Binding-site contacts:
Ligand atom C11 contacts residue PRO52 of chain 1.B at 4.0 Å (hydrophobic).
Ligand atom O1 contacts residue PHE78 of chain 1.B at 3.9 Å.
Ligand atom C8 contacts residue ASN51 of chain 1.B at 3.6 Å.
Ligand atom C7 contacts residue PRO52 of chain 1.B at 3.9 Å (hydrophobic).
Ligand atom N3 contacts residue TRP86 of chain 1.B at 3.7 Å.
Ligand atom C3 contacts residue TYR102 of chain 1.B at 3.4 Å (hydrophobic).
Ligand atom O1 contacts residue TYR102 of chain 1.B at 2.7 Å (h-bond).
Ligand atom N4 contacts residue ASN51 of chain 1.B at 3.4 Å.
Ligand atom O1 contacts residue TRP86 of chain 1.B at 3.9 Å.
Ligand atom O2 contacts residue TRP80 of chain 1.B at 3.6 Å.
Ligand atom N2 contacts residue PRO52 of chain 1.B at 4.2 Å.
Ligand atom N3 contacts residue PRO52 of chain 1.B at 4.0 Å.
Ligand atom C5 contacts residue TRP100 of chain 1.B at 4.3 Å (hydrophobic).
Ligand atom C7 contacts residue ASN51 of chain 1.B at 3.8 Å.
Ligand atom O2 contacts residue PHE78 of chain 1.B at 3.4 Å (h-bond).
Ligand atom C4 contacts residue TRP80 of chain 1.B at 3.5 Å (hydrophobic).
Ligand atom N4 contacts residue PRO52 of chain 1.B at 4.2 Å.
Ligand atom C4 contacts residue PHE78 of chain 1.B at 3.5 Å (hydrophobic).
Ligand atom C1 contacts residue TRP86 of chain 1.B at 3.5 Å (hydrophobic).
Ligand atom C4 contacts residue ASN51 of chain 1.B at 4.2 Å.
Ligand atom C3 contacts residue PHE78 of chain 1.B at 3.8 Å (hydrophobic).
Ligand atom O1 contacts residue TRP80 of chain 1.B at 3.0 Å (h-bond).
Ligand atom C2 contacts residue TYR102 of chain 1.B at 3.6 Å (hydrophobic).
Ligand atom C2 contacts residue TRP80 of chain 1.B at 3.7 Å (hydrophobic).
Ligand atom O2 contacts residue PRO52 of chain 1.B at 3.4 Å.
Ligand atom O2 contacts residue ASN51 of chain 1.B at 3.6 Å.
Ligand atom C6 contacts residue PRO52 of chain 1.B at 3.7 Å (hydrophobic).
Ligand atom C3 contacts residue SER79 of chain 1.B at 4.1 Å.
Ligand atom O1 contacts residue SER79 of chain 1.B at 3.5 Å.
Ligand atom C3 contacts residue TRP80 of chain 1.B at 3.3 Å (hydrophobic).
Ligand atom N1 contacts residue SER79 of chain 1.B at 4.2 Å.
Ligand atom C5 contacts residue TRP80 of chain 1.B at 3.8 Å (hydrophobic).
Ligand atom N1 contacts residue PHE78 of chain 1.B at 2.9 Å (h-bond).
Ligand atom C2 contacts residue TRP100 of chain 1.B at 3.6 Å (hydrophobic).
Ligand atom N2 contacts residue ASN51 of chain 1.B at 4.0 Å.
Ligand atom C11 contacts residue PHE78 of chain 1.B at 4.0 Å (hydrophobic).
Ligand atom N1 contacts residue TRP80 of chain 1.B at 3.3 Å.
Ligand atom C1 contacts residue TRP100 of chain 1.B at 3.5 Å (hydrophobic).
Ligand atom C3 contacts residue TRP86 of chain 1.B at 3.9 Å (hydrophobic).
Ligand atom C2 contacts residue TRP86 of chain 1.B at 3.6 Å (hydrophobic).

A small-molecule ligand and the protein it binds are described below.
Small molecule (SMILES): O=C1CC[C@H](n2nc3ccccc3n2)C(=O)N1

Sequence of chain 1.B:
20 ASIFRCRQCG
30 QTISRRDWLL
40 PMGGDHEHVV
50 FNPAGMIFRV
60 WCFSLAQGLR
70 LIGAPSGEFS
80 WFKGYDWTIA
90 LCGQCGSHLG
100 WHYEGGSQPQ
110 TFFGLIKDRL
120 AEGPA